Sequence of chain 35.A:
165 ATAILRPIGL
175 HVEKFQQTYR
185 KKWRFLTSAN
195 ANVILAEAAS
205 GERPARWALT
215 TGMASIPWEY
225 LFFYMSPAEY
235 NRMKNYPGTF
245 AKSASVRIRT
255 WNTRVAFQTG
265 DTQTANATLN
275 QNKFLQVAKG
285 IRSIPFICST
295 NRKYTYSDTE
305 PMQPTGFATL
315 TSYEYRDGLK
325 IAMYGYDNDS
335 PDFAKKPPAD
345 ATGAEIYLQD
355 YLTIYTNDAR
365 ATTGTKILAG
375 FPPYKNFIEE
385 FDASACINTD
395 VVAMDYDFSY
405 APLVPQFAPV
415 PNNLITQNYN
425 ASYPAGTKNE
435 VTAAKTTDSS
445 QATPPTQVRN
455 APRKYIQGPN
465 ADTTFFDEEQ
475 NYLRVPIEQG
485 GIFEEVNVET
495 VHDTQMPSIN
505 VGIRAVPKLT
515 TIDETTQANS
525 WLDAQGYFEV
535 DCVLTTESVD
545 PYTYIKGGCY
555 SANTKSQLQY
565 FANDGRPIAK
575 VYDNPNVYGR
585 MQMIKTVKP

Sequence of chain 34.A:
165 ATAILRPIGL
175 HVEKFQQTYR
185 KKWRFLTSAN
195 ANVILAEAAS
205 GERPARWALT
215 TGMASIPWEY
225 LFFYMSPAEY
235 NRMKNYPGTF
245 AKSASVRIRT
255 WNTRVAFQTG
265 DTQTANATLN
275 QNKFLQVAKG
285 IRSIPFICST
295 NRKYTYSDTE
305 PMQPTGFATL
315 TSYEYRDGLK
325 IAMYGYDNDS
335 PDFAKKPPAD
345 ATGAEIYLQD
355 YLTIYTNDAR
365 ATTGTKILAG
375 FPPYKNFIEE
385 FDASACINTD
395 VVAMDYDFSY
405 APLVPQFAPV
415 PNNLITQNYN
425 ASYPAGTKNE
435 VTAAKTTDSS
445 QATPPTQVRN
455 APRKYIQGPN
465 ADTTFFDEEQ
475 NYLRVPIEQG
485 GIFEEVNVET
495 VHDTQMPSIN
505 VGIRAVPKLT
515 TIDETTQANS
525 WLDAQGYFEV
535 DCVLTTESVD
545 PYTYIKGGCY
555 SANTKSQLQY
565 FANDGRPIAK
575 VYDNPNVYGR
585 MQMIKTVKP

Binding-site contacts:
Ligand atom C4 contacts residue LYS379 of chain 35.A at 3.9 Å.
Ligand atom N4 contacts residue LYS379 of chain 35.A at 3.0 Å (salt-bridge).
Ligand atom O6 contacts residue ARG170 of chain 37.A at 0.9 Å (salt-bridge).
Ligand atom O5' contacts residue ARG184 of chain 34.A at 2.3 Å (salt-bridge).
Ligand atom P contacts residue ARG184 of chain 34.A at 2.8 Å.
Ligand atom O2 contacts residue LYS185 of chain 34.A at 3.7 Å.
Ligand atom C6 contacts residue ARG170 of chain 37.A at 1.9 Å.
Ligand atom N3 contacts residue ILE172 of chain 37.A at 3.5 Å.
Ligand atom C5 contacts residue ARG170 of chain 37.A at 3.1 Å.
Ligand atom C2 contacts residue DC1 of chain 35.C at 3.5 Å.
Ligand atom N1 contacts residue PRO171 of chain 37.A at 3.8 Å.
Ligand atom N4 contacts residue LEU169 of chain 37.A at 3.9 Å.
Ligand atom N2 contacts residue DC1 of chain 35.C at 2.8 Å (h-bond).
Ligand atom N3 contacts residue LYS186 of chain 34.A at 3.5 Å.
Ligand atom O3' contacts residue ARG184 of chain 34.A at 3.1 Å (salt-bridge).
Ligand atom N1 contacts residue DC1 of chain 35.C at 2.9 Å (h-bond).
Ligand atom OP1 contacts residue ARG184 of chain 34.A at 2.5 Å (salt-bridge).
Ligand atom C4' contacts residue ARG184 of chain 34.A at 3.4 Å.
Ligand atom N7 contacts residue ARG170 of chain 37.A at 3.8 Å.
Ligand atom C5' contacts residue ARG184 of chain 34.A at 3.4 Å.
Ligand atom C2 contacts residue ARG170 of chain 37.A at 3.9 Å.
Ligand atom C5 contacts residue LYS186 of chain 34.A at 3.6 Å.
Ligand atom C5' contacts residue ARG251 of chain 34.A at 3.8 Å.
Ligand atom C2 contacts residue ILE172 of chain 37.A at 3.8 Å (hydrophobic).
Ligand atom O2 contacts residue ARG184 of chain 34.A at 3.7 Å.
Ligand atom C6 contacts residue DC1 of chain 35.C at 3.5 Å.
Ligand atom C2 contacts residue PRO171 of chain 37.A at 3.6 Å (hydrophobic).
Ligand atom C4 contacts residue ILE172 of chain 37.A at 3.5 Å (hydrophobic).
Ligand atom N2 contacts residue PRO171 of chain 37.A at 2.9 Å (h-bond).
Ligand atom OP1 contacts residue ARG251 of chain 34.A at 3.4 Å (salt-bridge).
Ligand atom N4 contacts residue ASN380 of chain 35.A at 3.1 Å (h-bond).
Ligand atom C4' contacts residue ARG251 of chain 34.A at 3.8 Å.
Ligand atom O6 contacts residue DC1 of chain 35.C at 2.9 Å (h-bond).
Ligand atom N4 contacts residue ILE172 of chain 37.A at 3.7 Å.
Ligand atom O4' contacts residue ASP535 of chain 34.A at 3.7 Å.
Ligand atom C6 contacts residue LYS186 of chain 34.A at 3.7 Å.
Ligand atom C4 contacts residue LYS186 of chain 34.A at 3.6 Å.
Ligand atom N4 contacts residue LYS186 of chain 34.A at 3.9 Å.
Ligand atom N2 contacts residue ILE172 of chain 37.A at 3.6 Å.
Ligand atom N1 contacts residue ARG170 of chain 37.A at 2.5 Å (salt-bridge).

Sequence of chain 37.A:
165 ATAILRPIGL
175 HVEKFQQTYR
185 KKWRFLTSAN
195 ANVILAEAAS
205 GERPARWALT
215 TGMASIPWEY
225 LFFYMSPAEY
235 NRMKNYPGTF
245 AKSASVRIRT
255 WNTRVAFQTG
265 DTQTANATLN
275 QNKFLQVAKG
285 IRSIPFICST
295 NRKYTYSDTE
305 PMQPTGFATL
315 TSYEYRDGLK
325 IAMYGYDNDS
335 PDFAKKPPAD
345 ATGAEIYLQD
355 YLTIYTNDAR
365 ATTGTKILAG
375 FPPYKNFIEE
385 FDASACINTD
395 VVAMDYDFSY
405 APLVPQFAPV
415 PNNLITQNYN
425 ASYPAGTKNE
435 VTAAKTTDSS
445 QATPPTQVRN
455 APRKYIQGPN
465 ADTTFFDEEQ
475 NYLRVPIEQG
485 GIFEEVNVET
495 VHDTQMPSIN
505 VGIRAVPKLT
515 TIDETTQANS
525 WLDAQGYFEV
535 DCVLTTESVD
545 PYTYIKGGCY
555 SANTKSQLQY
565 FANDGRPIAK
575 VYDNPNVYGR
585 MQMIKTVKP

The protein below binds the small molecule below.
Small molecule (SMILES): N=c1ccn([C@H]2C[C@H](O[P](=O)(O)OC[C@H]3O[C@@H](n4cnc5c(=O)nc(N)[nH]c54)C[C@@H]3O)[C@@H](COP(=O)=O)O2)c(=O)[nH]1